Sequence of chain 1.B:
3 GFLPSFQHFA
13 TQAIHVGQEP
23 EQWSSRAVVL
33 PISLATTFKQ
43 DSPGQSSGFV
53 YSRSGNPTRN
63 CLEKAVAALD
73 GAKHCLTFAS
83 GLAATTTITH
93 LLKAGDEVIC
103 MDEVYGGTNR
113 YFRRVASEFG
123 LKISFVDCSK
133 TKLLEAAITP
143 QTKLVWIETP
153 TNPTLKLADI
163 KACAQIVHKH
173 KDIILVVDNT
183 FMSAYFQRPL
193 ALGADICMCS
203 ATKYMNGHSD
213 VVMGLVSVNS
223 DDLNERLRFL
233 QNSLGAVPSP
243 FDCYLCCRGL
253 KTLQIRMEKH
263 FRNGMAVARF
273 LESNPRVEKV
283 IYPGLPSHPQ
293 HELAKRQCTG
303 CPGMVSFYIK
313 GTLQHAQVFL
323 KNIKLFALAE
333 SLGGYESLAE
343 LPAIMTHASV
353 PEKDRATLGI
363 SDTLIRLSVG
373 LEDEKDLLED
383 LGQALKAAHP

Sequence of chain 1.C:
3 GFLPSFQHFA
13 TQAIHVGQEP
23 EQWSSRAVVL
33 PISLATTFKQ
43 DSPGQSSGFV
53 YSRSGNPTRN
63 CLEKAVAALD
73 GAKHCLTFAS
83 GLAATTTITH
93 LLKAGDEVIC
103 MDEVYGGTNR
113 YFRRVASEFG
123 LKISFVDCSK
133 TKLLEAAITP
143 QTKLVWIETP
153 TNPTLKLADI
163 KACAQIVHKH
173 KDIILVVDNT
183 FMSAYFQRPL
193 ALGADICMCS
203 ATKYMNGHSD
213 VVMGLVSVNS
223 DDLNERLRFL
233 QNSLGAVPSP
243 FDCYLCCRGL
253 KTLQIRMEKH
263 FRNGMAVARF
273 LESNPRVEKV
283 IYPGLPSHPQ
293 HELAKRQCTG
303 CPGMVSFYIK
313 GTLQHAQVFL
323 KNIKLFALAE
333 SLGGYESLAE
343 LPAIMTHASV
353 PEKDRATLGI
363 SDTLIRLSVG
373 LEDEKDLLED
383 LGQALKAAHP

This protein binds this small molecule.
Small molecule (SMILES): Cc1ncc(COP(=O)(O)O)c(/C=N/NC(=O)C(N)=O)c1O

Binding-site contacts:
Ligand atom O3 contacts residue ARG55 of chain 1.B at 2.8 Å (salt-bridge).
Ligand atom O4 contacts residue LEU84 of chain 1.C at 2.8 Å (h-bond).
Ligand atom O6 contacts residue ASN154 of chain 1.C at 3.0 Å (h-bond).
Ligand atom N4 contacts residue GLU332 of chain 1.C at 3.3 Å (salt-bridge).
Ligand atom C10 contacts residue SER333 of chain 1.C at 3.3 Å.
Ligand atom C5 contacts residue LYS205 of chain 1.C at 3.7 Å.
Ligand atom C7 contacts residue ASP180 of chain 1.C at 3.5 Å.
Ligand atom C9 contacts residue TYR107 of chain 1.C at 3.6 Å (hydrophobic).
Ligand atom N2 contacts residue TYR107 of chain 1.C at 3.5 Å.
Ligand atom O4 contacts residue ARG55 of chain 1.B at 2.8 Å (salt-bridge).
Ligand atom N2 contacts residue LYS205 of chain 1.C at 3.5 Å.
Ligand atom P1 contacts residue ARG55 of chain 1.B at 3.7 Å.
Ligand atom O7 contacts residue GLU332 of chain 1.C at 3.6 Å.
Ligand atom O4 contacts residue GLY83 of chain 1.C at 3.2 Å (h-bond).
Ligand atom C6 contacts residue TYR107 of chain 1.C at 3.6 Å (hydrophobic).
Ligand atom O2 contacts residue SER202 of chain 1.C at 3.1 Å (h-bond).
Ligand atom O7 contacts residue SER333 of chain 1.C at 2.6 Å (h-bond).
Ligand atom N1 contacts residue THR182 of chain 1.C at 3.7 Å.
Ligand atom C2 contacts residue ASP180 of chain 1.C at 3.5 Å.
Ligand atom N3 contacts residue TYR107 of chain 1.C at 3.5 Å.
Ligand atom C4 contacts residue TYR107 of chain 1.C at 3.5 Å (hydrophobic).
Ligand atom P1 contacts residue SER202 of chain 1.C at 3.6 Å.
Ligand atom N3 contacts residue LYS205 of chain 1.C at 3.2 Å (salt-bridge).
Ligand atom O5 contacts residue SER202 of chain 1.C at 2.7 Å (h-bond).
Ligand atom O6 contacts residue LEU334 of chain 1.C at 3.5 Å.
Ligand atom O4 contacts residue SER82 of chain 1.C at 3.4 Å.
Ligand atom C5 contacts residue TYR107 of chain 1.C at 3.6 Å (hydrophobic).
Ligand atom C1 contacts residue ASP180 of chain 1.C at 3.5 Å.
Ligand atom C2 contacts residue GLU150 of chain 1.C at 3.6 Å.
Ligand atom C10 contacts residue THR348 of chain 1.C at 3.3 Å.
Ligand atom O7 contacts residue ARG368 of chain 1.C at 2.8 Å (salt-bridge).
Ligand atom O6 contacts residue ARG368 of chain 1.C at 2.8 Å (salt-bridge).
Ligand atom P1 contacts residue GLY83 of chain 1.C at 3.5 Å.
Ligand atom O5 contacts residue GLY83 of chain 1.C at 2.9 Å (h-bond).
Ligand atom O7 contacts residue THR348 of chain 1.C at 3.1 Å.
Ligand atom O2 contacts residue GLY83 of chain 1.C at 3.4 Å.
Ligand atom O1 contacts residue ASN154 of chain 1.C at 2.9 Å (h-bond).
Ligand atom O3 contacts residue TYR53 of chain 1.B at 2.5 Å (h-bond).
Ligand atom O5 contacts residue THR204 of chain 1.C at 2.8 Å (h-bond).
Ligand atom N1 contacts residue ASP180 of chain 1.C at 2.6 Å (salt-bridge).